Binding-site contacts:
Ligand atom C7 contacts residue ASN347 of chain 1.A at 4.3 Å.
Ligand atom O5 contacts residue GLY342 of chain 1.A at 3.6 Å.
Ligand atom O6 contacts residue PRO341 of chain 1.A at 4.2 Å.
Ligand atom O6 contacts residue GLY342 of chain 1.A at 3.4 Å (h-bond).
Ligand atom C2 contacts residue ASN347 of chain 1.A at 2.9 Å.
Ligand atom C6 contacts residue GLY342 of chain 1.A at 4.3 Å.
Ligand atom O6 contacts residue ALA340 of chain 1.A at 4.3 Å.
Ligand atom C1 contacts residue ASN347 of chain 1.A at 1.4 Å.
Ligand atom C1 contacts residue SER344 of chain 1.A at 3.8 Å.
Ligand atom C6 contacts residue ASN347 of chain 1.A at 4.1 Å.
Ligand atom O5 contacts residue ASN347 of chain 1.A at 2.2 Å (h-bond).
Ligand atom C2 contacts residue SER344 of chain 1.A at 3.8 Å.
Ligand atom C4 contacts residue ASN347 of chain 1.A at 4.1 Å.
Ligand atom C5 contacts residue ASN347 of chain 1.A at 3.2 Å.
Ligand atom C5 contacts residue GLY342 of chain 1.A at 4.3 Å.
Ligand atom N2 contacts residue SER344 of chain 1.A at 3.9 Å.
Ligand atom O6 contacts residue ASN347 of chain 1.A at 3.7 Å.
Ligand atom C8 contacts residue ASN347 of chain 1.A at 4.2 Å.
Ligand atom C4 contacts residue GLY342 of chain 1.A at 4.2 Å.
Ligand atom C8 contacts residue GLU355 of chain 1.A at 4.4 Å.
Ligand atom C3 contacts residue ASN347 of chain 1.A at 3.9 Å.
Ligand atom N2 contacts residue ASN347 of chain 1.A at 3.6 Å (h-bond).

Sequence of chain 1.A:
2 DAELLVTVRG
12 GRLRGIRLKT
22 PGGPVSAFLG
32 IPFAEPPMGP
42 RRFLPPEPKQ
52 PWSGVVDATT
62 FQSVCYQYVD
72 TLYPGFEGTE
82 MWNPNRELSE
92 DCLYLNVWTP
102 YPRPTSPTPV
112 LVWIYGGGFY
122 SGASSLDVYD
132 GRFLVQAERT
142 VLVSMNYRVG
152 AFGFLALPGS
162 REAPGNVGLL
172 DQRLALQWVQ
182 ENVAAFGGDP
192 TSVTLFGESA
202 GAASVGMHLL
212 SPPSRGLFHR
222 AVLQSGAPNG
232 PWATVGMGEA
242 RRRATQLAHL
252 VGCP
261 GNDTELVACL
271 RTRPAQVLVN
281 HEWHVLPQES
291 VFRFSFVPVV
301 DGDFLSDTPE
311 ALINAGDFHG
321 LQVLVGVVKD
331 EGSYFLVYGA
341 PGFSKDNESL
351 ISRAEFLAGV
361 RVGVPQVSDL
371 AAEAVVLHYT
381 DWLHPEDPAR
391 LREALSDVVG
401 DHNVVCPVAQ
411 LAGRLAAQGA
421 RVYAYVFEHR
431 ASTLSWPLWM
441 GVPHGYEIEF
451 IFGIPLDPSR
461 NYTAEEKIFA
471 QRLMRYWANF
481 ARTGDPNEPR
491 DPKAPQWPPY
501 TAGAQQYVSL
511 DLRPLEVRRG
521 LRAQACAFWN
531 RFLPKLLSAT

A small-molecule ligand and the protein it binds are described below.
Small molecule (SMILES): CC(=O)N[C@H]1[C@H](O[C@H]2[C@H](O)[C@@H](NC(C)=O)CO[C@@H]2CO)O[C@H](CO)[C@@H](O)[C@@H]1O